Sequence of chain 1.A:
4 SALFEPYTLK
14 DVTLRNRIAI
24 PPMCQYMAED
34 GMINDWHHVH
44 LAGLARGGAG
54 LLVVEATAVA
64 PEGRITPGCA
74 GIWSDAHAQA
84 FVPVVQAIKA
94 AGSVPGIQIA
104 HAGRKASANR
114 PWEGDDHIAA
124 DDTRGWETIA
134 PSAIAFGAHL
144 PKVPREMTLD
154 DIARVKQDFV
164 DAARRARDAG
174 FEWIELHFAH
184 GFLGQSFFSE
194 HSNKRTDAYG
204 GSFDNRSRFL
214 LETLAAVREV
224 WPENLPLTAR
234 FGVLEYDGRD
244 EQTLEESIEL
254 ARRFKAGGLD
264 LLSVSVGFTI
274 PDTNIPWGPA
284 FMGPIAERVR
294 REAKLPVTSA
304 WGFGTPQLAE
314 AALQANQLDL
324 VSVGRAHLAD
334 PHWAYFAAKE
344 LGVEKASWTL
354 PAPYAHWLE

Binding-site contacts:
Ligand atom C5 contacts residue ARG49 of chain 1.A at 4.2 Å.
Ligand atom C3 contacts residue ALA94 of chain 1.A at 4.4 Å (hydrophobic).
Ligand atom C2 contacts residue TRP39 of chain 2.A at 4.1 Å (hydrophobic).
Ligand atom C1 contacts residue MET30 of chain 2.A at 4.3 Å (hydrophobic).
Ligand atom O2 contacts residue MET30 of chain 2.A at 3.5 Å.
Ligand atom C6 contacts residue TRP39 of chain 2.A at 4.1 Å (hydrophobic).
Ligand atom C2 contacts residue ARG49 of chain 1.A at 3.7 Å.
Ligand atom C7 contacts residue TRP39 of chain 2.A at 4.5 Å (hydrophobic).
Ligand atom C2 contacts residue ALA93 of chain 1.A at 4.1 Å (hydrophobic).
Ligand atom C1 contacts residue TRP39 of chain 2.A at 4.3 Å (hydrophobic).
Ligand atom C7 contacts residue ALA93 of chain 1.A at 4.1 Å (hydrophobic).
Ligand atom O2 contacts residue TRP39 of chain 2.A at 4.2 Å.
Ligand atom C9 contacts residue ALA93 of chain 1.A at 4.1 Å (hydrophobic).
Ligand atom C8 contacts residue ALA93 of chain 1.A at 4.3 Å (hydrophobic).
Ligand atom O1 contacts residue TRP39 of chain 2.A at 4.3 Å.
Ligand atom C4 contacts residue ALA94 of chain 1.A at 4.4 Å (hydrophobic).
Ligand atom C4 contacts residue TRP39 of chain 2.A at 3.7 Å (hydrophobic).
Ligand atom C9 contacts residue MET30 of chain 2.A at 3.9 Å (hydrophobic).
Ligand atom C5 contacts residue ALA94 of chain 1.A at 3.5 Å (hydrophobic).
Ligand atom C7 contacts residue PRO354 of chain 1.A at 4.0 Å (hydrophobic).
Ligand atom C4 contacts residue ARG49 of chain 1.A at 4.5 Å.
Ligand atom C3 contacts residue ARG49 of chain 1.A at 3.7 Å.
Ligand atom C5 contacts residue ALA93 of chain 1.A at 3.5 Å (hydrophobic).
Ligand atom C3 contacts residue TRP39 of chain 2.A at 3.8 Å (hydrophobic).
Ligand atom C3 contacts residue ALA93 of chain 1.A at 4.0 Å (hydrophobic).
Ligand atom O1 contacts residue ASN37 of chain 2.A at 4.4 Å.
Ligand atom C6 contacts residue ALA93 of chain 1.A at 3.7 Å (hydrophobic).
Ligand atom C4 contacts residue ALA93 of chain 1.A at 3.7 Å (hydrophobic).
Ligand atom C5 contacts residue TRP39 of chain 2.A at 3.7 Å (hydrophobic).
Ligand atom C5 contacts residue PRO354 of chain 1.A at 4.4 Å (hydrophobic).
Ligand atom C8 contacts residue MET30 of chain 2.A at 3.8 Å (hydrophobic).
Ligand atom C9 contacts residue TRP39 of chain 2.A at 3.9 Å (hydrophobic).
Ligand atom C6 contacts residue ALA94 of chain 1.A at 3.9 Å (hydrophobic).
Ligand atom C6 contacts residue PRO354 of chain 1.A at 3.8 Å (hydrophobic).

This small molecule binds to this protein.
Small molecule (SMILES): O=c1ccc2ccccc2o1

Sequence of chain 2.A:
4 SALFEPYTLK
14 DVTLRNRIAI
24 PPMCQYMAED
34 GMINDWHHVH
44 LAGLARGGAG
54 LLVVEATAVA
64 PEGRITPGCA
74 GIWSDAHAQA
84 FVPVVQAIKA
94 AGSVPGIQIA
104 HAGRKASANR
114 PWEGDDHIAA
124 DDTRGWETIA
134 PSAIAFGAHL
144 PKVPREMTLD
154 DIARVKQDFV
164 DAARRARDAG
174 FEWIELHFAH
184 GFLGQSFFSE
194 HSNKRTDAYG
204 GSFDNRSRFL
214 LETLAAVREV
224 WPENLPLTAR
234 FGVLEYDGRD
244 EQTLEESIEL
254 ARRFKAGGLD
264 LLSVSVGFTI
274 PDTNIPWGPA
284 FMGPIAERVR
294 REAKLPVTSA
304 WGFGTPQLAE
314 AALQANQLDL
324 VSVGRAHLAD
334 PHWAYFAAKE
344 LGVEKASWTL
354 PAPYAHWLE